A small-molecule ligand and the protein it binds are described below.
Small molecule (SMILES): CC(=O)N[C@@H]1[C@@H](O)[C@H](O)[C@@H](CO)O[C@H]1O

Binding-site contacts:
Ligand atom O5 contacts residue ASN283 of chain 1.A at 2.3 Å (h-bond).
Ligand atom C8 contacts residue ASN283 of chain 1.A at 4.3 Å.
Ligand atom C7 contacts residue ASN283 of chain 1.A at 3.9 Å.
Ligand atom C3 contacts residue ASN283 of chain 1.A at 3.8 Å.
Ligand atom O5 contacts residue THR294 of chain 1.A at 3.3 Å (h-bond).
Ligand atom O7 contacts residue PRO254 of chain 1.A at 3.5 Å.
Ligand atom C1 contacts residue THR294 of chain 1.A at 3.5 Å.
Ligand atom C5 contacts residue ASP280 of chain 1.A at 4.4 Å.
Ligand atom O7 contacts residue GLU253 of chain 1.A at 3.6 Å.
Ligand atom C5 contacts residue ASN283 of chain 1.A at 3.7 Å.
Ligand atom C6 contacts residue ARG296 of chain 1.A at 3.9 Å.
Ligand atom O6 contacts residue ASP280 of chain 1.A at 2.5 Å (salt-bridge).
Ligand atom C2 contacts residue ASN283 of chain 1.A at 2.5 Å.
Ligand atom C1 contacts residue SER279 of chain 1.A at 4.3 Å.
Ligand atom C1 contacts residue GLY295 of chain 1.A at 4.2 Å.
Ligand atom O5 contacts residue GLY295 of chain 1.A at 3.7 Å.
Ligand atom O6 contacts residue GLY295 of chain 1.A at 4.4 Å.
Ligand atom C5 contacts residue THR294 of chain 1.A at 3.9 Å.
Ligand atom C4 contacts residue ASN283 of chain 1.A at 4.2 Å.
Ligand atom C6 contacts residue THR294 of chain 1.A at 4.3 Å.
Ligand atom O5 contacts residue ASP280 of chain 1.A at 3.8 Å.
Ligand atom C6 contacts residue ASP280 of chain 1.A at 3.8 Å.
Ligand atom O6 contacts residue ARG296 of chain 1.A at 3.2 Å.
Ligand atom C8 contacts residue PRO254 of chain 1.A at 3.5 Å (hydrophobic).
Ligand atom N2 contacts residue ASN283 of chain 1.A at 3.0 Å (h-bond).
Ligand atom O5 contacts residue ARG296 of chain 1.A at 4.0 Å.
Ligand atom C7 contacts residue PRO254 of chain 1.A at 3.9 Å (hydrophobic).
Ligand atom C1 contacts residue ASN283 of chain 1.A at 1.4 Å.

Sequence of chain 1.A:
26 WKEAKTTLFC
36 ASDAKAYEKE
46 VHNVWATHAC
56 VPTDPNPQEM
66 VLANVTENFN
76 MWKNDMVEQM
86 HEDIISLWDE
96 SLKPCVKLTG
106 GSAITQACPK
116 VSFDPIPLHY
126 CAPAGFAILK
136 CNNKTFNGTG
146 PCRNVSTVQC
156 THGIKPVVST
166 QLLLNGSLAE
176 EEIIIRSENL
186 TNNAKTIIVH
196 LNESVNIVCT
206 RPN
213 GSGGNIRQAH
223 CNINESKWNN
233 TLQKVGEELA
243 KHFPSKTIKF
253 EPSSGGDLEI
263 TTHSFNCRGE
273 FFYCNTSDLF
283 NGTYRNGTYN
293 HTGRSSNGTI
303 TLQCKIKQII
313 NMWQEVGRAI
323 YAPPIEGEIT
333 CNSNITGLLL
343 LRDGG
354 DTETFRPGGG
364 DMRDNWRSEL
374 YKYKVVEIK